A protein and the small-molecule ligand that binds it are described below.
Small molecule (SMILES): CSCC[C@H](NC(=O)[C@@H]1CCCN1C(=O)[C@H](CC(C)C)NC(=O)[C@H](CC(C)C)NC(=O)[C@H](CCCCN)NC(=O)[C@H](C)NC(=O)[C@H](CCCCN)NC(=O)[C@@H](N)CCCN=C(N)N)C(=O)N[C@@H](CCC(=O)O)C(=O)N[C@@H](CCC(=O)O)C(=O)N[C@@H](C)C(=O)N[C@@H](CC(C)C)C(=O)N[C@@H](CC(C)C)C(=O)N1CCC[C@H]1C=O

Sequence of chain 5.F:
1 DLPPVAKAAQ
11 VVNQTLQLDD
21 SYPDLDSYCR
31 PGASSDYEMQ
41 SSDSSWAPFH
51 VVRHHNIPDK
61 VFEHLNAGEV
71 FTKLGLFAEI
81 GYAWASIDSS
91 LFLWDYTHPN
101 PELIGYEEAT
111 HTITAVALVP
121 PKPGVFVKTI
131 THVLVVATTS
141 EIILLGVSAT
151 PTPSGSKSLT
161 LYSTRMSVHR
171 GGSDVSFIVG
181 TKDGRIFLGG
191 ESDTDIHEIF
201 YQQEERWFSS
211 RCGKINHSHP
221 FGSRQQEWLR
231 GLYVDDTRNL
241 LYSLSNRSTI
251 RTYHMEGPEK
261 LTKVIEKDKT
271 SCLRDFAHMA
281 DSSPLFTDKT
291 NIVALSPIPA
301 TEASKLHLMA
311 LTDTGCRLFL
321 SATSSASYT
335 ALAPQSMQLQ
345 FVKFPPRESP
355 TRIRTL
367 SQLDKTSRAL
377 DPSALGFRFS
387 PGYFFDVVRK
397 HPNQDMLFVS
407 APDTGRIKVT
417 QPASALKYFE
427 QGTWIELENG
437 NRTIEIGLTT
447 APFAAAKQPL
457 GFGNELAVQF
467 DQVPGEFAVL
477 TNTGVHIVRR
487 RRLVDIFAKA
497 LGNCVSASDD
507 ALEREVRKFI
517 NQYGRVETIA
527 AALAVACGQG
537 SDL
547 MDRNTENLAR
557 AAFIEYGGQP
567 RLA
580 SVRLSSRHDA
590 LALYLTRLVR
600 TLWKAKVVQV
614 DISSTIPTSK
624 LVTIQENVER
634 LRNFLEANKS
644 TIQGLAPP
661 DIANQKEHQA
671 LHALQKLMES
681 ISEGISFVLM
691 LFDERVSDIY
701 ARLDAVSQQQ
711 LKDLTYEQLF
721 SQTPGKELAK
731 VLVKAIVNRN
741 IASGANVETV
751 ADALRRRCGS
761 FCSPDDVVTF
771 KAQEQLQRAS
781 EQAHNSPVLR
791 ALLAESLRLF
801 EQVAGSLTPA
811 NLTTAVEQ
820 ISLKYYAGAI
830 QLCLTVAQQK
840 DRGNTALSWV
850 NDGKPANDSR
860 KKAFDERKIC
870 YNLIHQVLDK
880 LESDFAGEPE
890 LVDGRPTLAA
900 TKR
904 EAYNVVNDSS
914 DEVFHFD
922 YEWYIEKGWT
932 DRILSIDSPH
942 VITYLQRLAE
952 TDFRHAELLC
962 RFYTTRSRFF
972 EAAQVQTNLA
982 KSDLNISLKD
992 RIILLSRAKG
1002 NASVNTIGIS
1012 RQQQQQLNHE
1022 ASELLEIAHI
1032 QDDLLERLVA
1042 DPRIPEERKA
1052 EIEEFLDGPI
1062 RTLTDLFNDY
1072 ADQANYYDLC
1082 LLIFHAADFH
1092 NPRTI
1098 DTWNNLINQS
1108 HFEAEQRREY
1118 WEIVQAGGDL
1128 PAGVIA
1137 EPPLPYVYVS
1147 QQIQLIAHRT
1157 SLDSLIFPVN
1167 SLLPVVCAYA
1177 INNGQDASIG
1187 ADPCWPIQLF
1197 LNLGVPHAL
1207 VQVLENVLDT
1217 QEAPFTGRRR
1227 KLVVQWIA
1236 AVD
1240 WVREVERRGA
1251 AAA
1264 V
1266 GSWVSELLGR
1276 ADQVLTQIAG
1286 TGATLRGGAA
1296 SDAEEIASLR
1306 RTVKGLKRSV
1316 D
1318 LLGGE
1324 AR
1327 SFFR

Sequence of chain 5.P:
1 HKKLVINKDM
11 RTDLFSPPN

Sequence of chain 5.D:
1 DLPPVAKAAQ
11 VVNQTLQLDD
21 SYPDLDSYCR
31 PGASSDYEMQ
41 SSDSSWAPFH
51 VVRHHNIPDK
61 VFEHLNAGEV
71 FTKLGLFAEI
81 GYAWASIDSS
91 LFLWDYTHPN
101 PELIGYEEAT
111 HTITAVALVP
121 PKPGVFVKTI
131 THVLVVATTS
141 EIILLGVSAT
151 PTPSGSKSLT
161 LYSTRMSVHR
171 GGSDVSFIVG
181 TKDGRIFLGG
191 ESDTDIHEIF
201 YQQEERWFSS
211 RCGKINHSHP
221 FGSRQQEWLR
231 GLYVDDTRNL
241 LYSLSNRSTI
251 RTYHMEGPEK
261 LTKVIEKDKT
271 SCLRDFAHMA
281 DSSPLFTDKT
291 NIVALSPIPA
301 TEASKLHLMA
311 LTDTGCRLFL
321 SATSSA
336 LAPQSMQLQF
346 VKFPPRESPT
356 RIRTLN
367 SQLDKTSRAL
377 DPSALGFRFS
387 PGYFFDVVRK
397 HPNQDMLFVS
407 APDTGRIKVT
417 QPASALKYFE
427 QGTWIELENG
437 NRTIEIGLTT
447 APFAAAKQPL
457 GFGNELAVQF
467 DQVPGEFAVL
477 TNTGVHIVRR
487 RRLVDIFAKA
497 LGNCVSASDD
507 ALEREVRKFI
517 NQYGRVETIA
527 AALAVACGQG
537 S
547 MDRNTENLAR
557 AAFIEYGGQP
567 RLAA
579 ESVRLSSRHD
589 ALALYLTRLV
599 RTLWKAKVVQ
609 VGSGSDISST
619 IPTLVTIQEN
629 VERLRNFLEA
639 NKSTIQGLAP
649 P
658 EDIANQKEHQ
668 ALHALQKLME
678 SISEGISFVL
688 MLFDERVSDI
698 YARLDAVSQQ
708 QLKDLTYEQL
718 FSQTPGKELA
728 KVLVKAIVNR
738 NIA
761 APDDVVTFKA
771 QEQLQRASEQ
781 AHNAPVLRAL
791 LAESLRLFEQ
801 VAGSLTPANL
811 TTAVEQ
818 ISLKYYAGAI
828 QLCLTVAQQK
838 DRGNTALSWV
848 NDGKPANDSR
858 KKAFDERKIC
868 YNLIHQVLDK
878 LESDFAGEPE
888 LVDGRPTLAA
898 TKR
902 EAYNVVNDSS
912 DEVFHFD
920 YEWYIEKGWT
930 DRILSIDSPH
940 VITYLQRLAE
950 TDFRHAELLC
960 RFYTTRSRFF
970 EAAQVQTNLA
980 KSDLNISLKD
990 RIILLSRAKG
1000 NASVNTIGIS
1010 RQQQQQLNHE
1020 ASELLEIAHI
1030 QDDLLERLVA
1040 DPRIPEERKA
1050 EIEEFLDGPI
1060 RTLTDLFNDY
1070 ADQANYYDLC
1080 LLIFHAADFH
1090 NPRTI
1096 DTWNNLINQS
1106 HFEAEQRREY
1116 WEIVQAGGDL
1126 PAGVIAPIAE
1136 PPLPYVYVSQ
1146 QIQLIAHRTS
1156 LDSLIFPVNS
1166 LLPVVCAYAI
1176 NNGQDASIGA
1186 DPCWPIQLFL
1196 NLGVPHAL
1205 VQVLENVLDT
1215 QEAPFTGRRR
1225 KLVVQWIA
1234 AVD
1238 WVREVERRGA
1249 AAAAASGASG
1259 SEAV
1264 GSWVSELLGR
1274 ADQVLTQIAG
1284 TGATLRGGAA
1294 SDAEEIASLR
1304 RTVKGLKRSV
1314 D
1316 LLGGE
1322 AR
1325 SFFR

Binding-site contacts:
Ligand atom N contacts residue ASP1071 of chain 5.D at 1.4 Å (salt-bridge).
Ligand atom O contacts residue ASP1071 of chain 5.D at 2.6 Å (salt-bridge).
Ligand atom NZ contacts residue ASN1074 of chain 5.D at 1.1 Å (h-bond).
Ligand atom NH1 contacts residue CYS1079 of chain 5.D at 2.3 Å (h-bond).
Ligand atom C contacts residue ASP1071 of chain 5.D at 2.3 Å.
Ligand atom CG contacts residue ASN1074 of chain 5.D at 1.5 Å.
Ligand atom CZ contacts residue PHE1083 of chain 5.D at 0.9 Å (hydrophobic).
Ligand atom CB contacts residue ASN1074 of chain 5.D at 2.8 Å.
Ligand atom CA contacts residue ASP1071 of chain 5.D at 2.1 Å.
Ligand atom O contacts residue ASP1071 of chain 5.D at 0.9 Å.
Ligand atom N contacts residue LYS8 of chain 5.P at 2.1 Å (salt-bridge).
Ligand atom NE contacts residue PHE1083 of chain 5.D at 1.8 Å.
Ligand atom CB contacts residue ASP1071 of chain 5.D at 2.7 Å.
Ligand atom CD contacts residue PHE1083 of chain 5.D at 2.5 Å (hydrophobic).
Ligand atom C contacts residue ASP1071 of chain 5.D at 0.9 Å.
Ligand atom O contacts residue VAL127 of chain 5.F at 2.5 Å (h-bond).
Ligand atom CA contacts residue ASP1071 of chain 5.D at 2.1 Å.
Ligand atom CG contacts residue CYS1079 of chain 5.D at 2.2 Å (hydrophobic).
Ligand atom N contacts residue ASP1071 of chain 5.D at 1.7 Å.
Ligand atom NH2 contacts residue PHE1083 of chain 5.D at 0.8 Å.
Ligand atom N contacts residue CYS1079 of chain 5.D at 2.6 Å (h-bond).
Ligand atom CA contacts residue ARG11 of chain 5.P at 2.4 Å.
Ligand atom CB contacts residue ARG11 of chain 5.P at 1.1 Å.
Ligand atom NE contacts residue PHE1066 of chain 5.D at 2.2 Å.
Ligand atom N contacts residue GLY105 of chain 5.F at 2.8 Å (h-bond).
Ligand atom CG contacts residue TYR1076 of chain 5.D at 2.9 Å (hydrophobic).
Ligand atom CD contacts residue TYR1076 of chain 5.D at 2.5 Å (hydrophobic).
Ligand atom C contacts residue LYS8 of chain 5.P at 2.9 Å.
Ligand atom CB contacts residue PHE1066 of chain 5.D at 2.4 Å (hydrophobic).
Ligand atom N contacts residue ASP1071 of chain 5.D at 2.7 Å (salt-bridge).
Ligand atom CA contacts residue CYS1079 of chain 5.D at 2.9 Å (hydrophobic).
Ligand atom CA contacts residue LYS8 of chain 5.P at 2.5 Å.
Ligand atom O contacts residue LYS8 of chain 5.P at 2.2 Å.
Ligand atom CD contacts residue ASN1074 of chain 5.D at 2.5 Å.
Ligand atom NH1 contacts residue PHE1083 of chain 5.D at 1.2 Å.
Ligand atom CG contacts residue PHE1066 of chain 5.D at 1.9 Å (hydrophobic).
Ligand atom CE contacts residue ASN1074 of chain 5.D at 1.9 Å.
Ligand atom CD contacts residue PHE1066 of chain 5.D at 1.0 Å (hydrophobic).
Ligand atom N contacts residue ALA1070 of chain 5.D at 2.1 Å.
Ligand atom CB contacts residue LYS8 of chain 5.P at 2.2 Å.